Sequence of chain 1.A:
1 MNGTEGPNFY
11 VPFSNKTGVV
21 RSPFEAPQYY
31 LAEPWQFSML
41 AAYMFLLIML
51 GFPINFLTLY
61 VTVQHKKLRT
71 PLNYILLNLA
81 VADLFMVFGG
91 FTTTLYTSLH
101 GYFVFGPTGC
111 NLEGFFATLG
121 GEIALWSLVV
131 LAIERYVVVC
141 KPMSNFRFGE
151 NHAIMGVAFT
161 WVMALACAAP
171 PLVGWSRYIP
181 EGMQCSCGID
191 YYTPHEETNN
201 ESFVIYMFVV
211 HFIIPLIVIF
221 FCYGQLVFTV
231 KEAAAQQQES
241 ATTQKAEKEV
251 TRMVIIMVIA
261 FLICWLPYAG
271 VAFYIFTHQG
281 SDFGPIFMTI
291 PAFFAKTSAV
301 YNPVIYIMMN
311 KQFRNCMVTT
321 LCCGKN

A protein and the small-molecule ligand that binds it are described below.
Small molecule (SMILES): CC(=O)N[C@H]1[C@H](O[C@H]2[C@H](O)[C@@H](NC(C)=O)CO[C@@H]2CO)O[C@H](CO)[C@@H](O[C@@H]2O[C@H](CO)[C@@H](O)[C@H](O[C@H]3O[C@H](CO)[C@@H](O)[C@H](O)[C@@H]3O)[C@@H]2O)[C@@H]1O

Binding-site contacts:
Ligand atom N2 contacts residue VAL20 of chain 1.A at 2.8 Å (h-bond).
Ligand atom O7 contacts residue THR4 of chain 1.A at 3.9 Å.
Ligand atom C6 contacts residue GLY18 of chain 1.A at 4.0 Å.
Ligand atom C8 contacts residue GLY18 of chain 1.A at 3.9 Å.
Ligand atom O4 contacts residue ARG21 of chain 1.A at 4.4 Å.
Ligand atom C8 contacts residue VAL20 of chain 1.A at 3.8 Å (hydrophobic).
Ligand atom C8 contacts residue SER22 of chain 1.A at 4.3 Å.
Ligand atom C8 contacts residue ARG21 of chain 1.A at 4.1 Å.
Ligand atom C2 contacts residue ASN15 of chain 1.A at 2.5 Å.
Ligand atom C4 contacts residue ASN15 of chain 1.A at 4.2 Å.
Ligand atom C7 contacts residue THR4 of chain 1.A at 3.8 Å.
Ligand atom C7 contacts residue VAL20 of chain 1.A at 3.7 Å (hydrophobic).
Ligand atom O5 contacts residue ASN15 of chain 1.A at 2.3 Å (h-bond).
Ligand atom C2 contacts residue VAL20 of chain 1.A at 3.5 Å (hydrophobic).
Ligand atom N2 contacts residue THR4 of chain 1.A at 4.4 Å.
Ligand atom O5 contacts residue GLY18 of chain 1.A at 3.8 Å.
Ligand atom C5 contacts residue ASN15 of chain 1.A at 3.6 Å.
Ligand atom C1 contacts residue ASN15 of chain 1.A at 1.4 Å.
Ligand atom C7 contacts residue ASN15 of chain 1.A at 3.7 Å.
Ligand atom O7 contacts residue ASN15 of chain 1.A at 4.0 Å.
Ligand atom O7 contacts residue GLU5 of chain 1.A at 4.2 Å.
Ligand atom C8 contacts residue THR4 of chain 1.A at 3.8 Å.
Ligand atom C1 contacts residue GLY18 of chain 1.A at 4.2 Å.
Ligand atom C7 contacts residue GLY18 of chain 1.A at 4.2 Å.
Ligand atom C1 contacts residue VAL20 of chain 1.A at 3.4 Å (hydrophobic).
Ligand atom O7 contacts residue ARG21 of chain 1.A at 3.0 Å (salt-bridge).
Ligand atom N2 contacts residue ASN15 of chain 1.A at 3.0 Å (h-bond).
Ligand atom C3 contacts residue VAL20 of chain 1.A at 3.9 Å (hydrophobic).
Ligand atom C5 contacts residue GLY18 of chain 1.A at 3.5 Å.
Ligand atom C3 contacts residue ASN15 of chain 1.A at 3.8 Å.
Ligand atom C7 contacts residue ARG21 of chain 1.A at 3.9 Å.
Ligand atom O7 contacts residue GLY18 of chain 1.A at 4.2 Å.
Ligand atom C8 contacts residue PHE9 of chain 1.A at 3.9 Å (hydrophobic).